Binding-site contacts:
Ligand atom C1 contacts residue ASN103 of chain 1.E at 1.4 Å.
Ligand atom C3 contacts residue ASN103 of chain 1.E at 3.8 Å.
Ligand atom N2 contacts residue ASN103 of chain 1.E at 3.0 Å (h-bond).
Ligand atom C8 contacts residue ASN103 of chain 1.E at 3.9 Å.
Ligand atom C2 contacts residue ASN103 of chain 1.E at 2.5 Å.
Ligand atom C8 contacts residue TYR102 of chain 1.E at 4.5 Å (hydrophobic).
Ligand atom C7 contacts residue ASN103 of chain 1.E at 3.3 Å.
Ligand atom C5 contacts residue ASN103 of chain 1.E at 3.6 Å.
Ligand atom O7 contacts residue ASN103 of chain 1.E at 3.5 Å.
Ligand atom O5 contacts residue ASN103 of chain 1.E at 2.3 Å (h-bond).
Ligand atom C4 contacts residue ASN103 of chain 1.E at 4.2 Å.

Sequence of chain 1.E:
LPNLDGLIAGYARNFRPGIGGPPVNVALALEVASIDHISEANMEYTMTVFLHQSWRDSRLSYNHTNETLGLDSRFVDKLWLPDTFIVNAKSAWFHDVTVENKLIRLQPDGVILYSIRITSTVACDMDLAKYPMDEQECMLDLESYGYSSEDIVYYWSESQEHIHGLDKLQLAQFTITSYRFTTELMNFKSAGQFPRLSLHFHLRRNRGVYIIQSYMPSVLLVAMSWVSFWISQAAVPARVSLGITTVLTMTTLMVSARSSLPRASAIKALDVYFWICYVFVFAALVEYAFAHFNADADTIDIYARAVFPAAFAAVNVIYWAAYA

This protein binds this small molecule.
Small molecule (SMILES): CC(=O)N[C@@H]1[C@@H](O)[C@H](O)[C@@H](CO)O[C@H]1O